Sequence of chain 1.C:
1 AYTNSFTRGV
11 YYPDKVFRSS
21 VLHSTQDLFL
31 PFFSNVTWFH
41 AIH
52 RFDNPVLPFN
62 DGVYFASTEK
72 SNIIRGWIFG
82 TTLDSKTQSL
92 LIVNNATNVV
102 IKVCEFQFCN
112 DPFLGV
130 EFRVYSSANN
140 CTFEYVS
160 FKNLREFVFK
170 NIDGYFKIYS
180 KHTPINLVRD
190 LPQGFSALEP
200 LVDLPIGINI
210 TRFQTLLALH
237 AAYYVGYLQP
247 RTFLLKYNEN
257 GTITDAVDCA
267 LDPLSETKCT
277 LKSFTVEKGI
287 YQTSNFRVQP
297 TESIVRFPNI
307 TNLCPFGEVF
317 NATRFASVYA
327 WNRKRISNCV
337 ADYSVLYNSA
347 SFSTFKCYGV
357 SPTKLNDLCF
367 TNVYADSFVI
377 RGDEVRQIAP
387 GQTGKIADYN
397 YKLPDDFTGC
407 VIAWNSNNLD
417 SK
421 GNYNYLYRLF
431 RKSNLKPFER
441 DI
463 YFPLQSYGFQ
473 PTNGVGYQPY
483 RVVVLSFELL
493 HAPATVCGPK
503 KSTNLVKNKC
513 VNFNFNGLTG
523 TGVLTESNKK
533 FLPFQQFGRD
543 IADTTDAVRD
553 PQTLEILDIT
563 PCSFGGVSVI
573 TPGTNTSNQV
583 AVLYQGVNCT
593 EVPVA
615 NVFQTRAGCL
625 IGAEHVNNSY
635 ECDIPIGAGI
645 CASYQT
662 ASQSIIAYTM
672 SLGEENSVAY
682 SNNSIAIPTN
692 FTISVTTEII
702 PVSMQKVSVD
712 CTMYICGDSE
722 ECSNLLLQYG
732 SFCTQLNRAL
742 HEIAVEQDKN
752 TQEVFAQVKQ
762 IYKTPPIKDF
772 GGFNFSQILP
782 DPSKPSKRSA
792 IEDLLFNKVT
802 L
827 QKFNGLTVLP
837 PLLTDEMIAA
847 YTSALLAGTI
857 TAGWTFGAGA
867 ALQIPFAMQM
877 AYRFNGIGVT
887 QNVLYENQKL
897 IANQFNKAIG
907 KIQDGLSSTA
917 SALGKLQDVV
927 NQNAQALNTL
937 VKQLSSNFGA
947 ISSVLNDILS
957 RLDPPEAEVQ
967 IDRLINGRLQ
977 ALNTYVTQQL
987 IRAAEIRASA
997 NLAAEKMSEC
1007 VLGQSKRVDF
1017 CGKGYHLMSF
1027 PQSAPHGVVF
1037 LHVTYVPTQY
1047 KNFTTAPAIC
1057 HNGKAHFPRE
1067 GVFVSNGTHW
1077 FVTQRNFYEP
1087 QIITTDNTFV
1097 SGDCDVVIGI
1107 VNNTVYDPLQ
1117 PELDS

This small molecule binds to this protein.
Small molecule (SMILES): CC(=O)N[C@@H]1[C@@H](O)[C@H](O)[C@@H](CO)O[C@H]1O

Binding-site contacts:
Ligand atom N2 contacts residue GLU106 of chain 1.A at 4.1 Å.
Ligand atom C3 contacts residue ASN139 of chain 1.A at 3.8 Å.
Ligand atom C8 contacts residue ASN138 of chain 1.A at 3.8 Å.
Ligand atom C8 contacts residue ILE442 of chain 1.C at 4.2 Å (hydrophobic).
Ligand atom O6 contacts residue ASN139 of chain 1.A at 4.2 Å.
Ligand atom C1 contacts residue ARG440 of chain 1.C at 4.4 Å.
Ligand atom C6 contacts residue ARG440 of chain 1.C at 4.5 Å.
Ligand atom C7 contacts residue ASN139 of chain 1.A at 3.3 Å.
Ligand atom C2 contacts residue ARG440 of chain 1.C at 4.5 Å.
Ligand atom O7 contacts residue GLU106 of chain 1.A at 2.8 Å (salt-bridge).
Ligand atom O7 contacts residue ILE442 of chain 1.C at 3.2 Å.
Ligand atom C8 contacts residue GLU106 of chain 1.A at 3.3 Å.
Ligand atom C5 contacts residue ARG440 of chain 1.C at 4.5 Å.
Ligand atom C6 contacts residue ASN139 of chain 1.A at 4.4 Å.
Ligand atom O5 contacts residue ASN139 of chain 1.A at 2.4 Å (h-bond).
Ligand atom C7 contacts residue ILE442 of chain 1.C at 3.9 Å (hydrophobic).
Ligand atom O7 contacts residue ASN139 of chain 1.A at 3.4 Å (h-bond).
Ligand atom C8 contacts residue ASN139 of chain 1.A at 4.4 Å.
Ligand atom C1 contacts residue ASN139 of chain 1.A at 1.4 Å.
Ligand atom C5 contacts residue ASN139 of chain 1.A at 3.7 Å.
Ligand atom C4 contacts residue ASN139 of chain 1.A at 4.2 Å.
Ligand atom N2 contacts residue ASN139 of chain 1.A at 2.9 Å (h-bond).
Ligand atom C7 contacts residue GLU106 of chain 1.A at 3.1 Å.
Ligand atom O5 contacts residue ARG440 of chain 1.C at 3.7 Å.
Ligand atom C7 contacts residue ASN138 of chain 1.A at 4.4 Å.
Ligand atom C2 contacts residue ASN139 of chain 1.A at 2.5 Å.

Sequence of chain 1.A:
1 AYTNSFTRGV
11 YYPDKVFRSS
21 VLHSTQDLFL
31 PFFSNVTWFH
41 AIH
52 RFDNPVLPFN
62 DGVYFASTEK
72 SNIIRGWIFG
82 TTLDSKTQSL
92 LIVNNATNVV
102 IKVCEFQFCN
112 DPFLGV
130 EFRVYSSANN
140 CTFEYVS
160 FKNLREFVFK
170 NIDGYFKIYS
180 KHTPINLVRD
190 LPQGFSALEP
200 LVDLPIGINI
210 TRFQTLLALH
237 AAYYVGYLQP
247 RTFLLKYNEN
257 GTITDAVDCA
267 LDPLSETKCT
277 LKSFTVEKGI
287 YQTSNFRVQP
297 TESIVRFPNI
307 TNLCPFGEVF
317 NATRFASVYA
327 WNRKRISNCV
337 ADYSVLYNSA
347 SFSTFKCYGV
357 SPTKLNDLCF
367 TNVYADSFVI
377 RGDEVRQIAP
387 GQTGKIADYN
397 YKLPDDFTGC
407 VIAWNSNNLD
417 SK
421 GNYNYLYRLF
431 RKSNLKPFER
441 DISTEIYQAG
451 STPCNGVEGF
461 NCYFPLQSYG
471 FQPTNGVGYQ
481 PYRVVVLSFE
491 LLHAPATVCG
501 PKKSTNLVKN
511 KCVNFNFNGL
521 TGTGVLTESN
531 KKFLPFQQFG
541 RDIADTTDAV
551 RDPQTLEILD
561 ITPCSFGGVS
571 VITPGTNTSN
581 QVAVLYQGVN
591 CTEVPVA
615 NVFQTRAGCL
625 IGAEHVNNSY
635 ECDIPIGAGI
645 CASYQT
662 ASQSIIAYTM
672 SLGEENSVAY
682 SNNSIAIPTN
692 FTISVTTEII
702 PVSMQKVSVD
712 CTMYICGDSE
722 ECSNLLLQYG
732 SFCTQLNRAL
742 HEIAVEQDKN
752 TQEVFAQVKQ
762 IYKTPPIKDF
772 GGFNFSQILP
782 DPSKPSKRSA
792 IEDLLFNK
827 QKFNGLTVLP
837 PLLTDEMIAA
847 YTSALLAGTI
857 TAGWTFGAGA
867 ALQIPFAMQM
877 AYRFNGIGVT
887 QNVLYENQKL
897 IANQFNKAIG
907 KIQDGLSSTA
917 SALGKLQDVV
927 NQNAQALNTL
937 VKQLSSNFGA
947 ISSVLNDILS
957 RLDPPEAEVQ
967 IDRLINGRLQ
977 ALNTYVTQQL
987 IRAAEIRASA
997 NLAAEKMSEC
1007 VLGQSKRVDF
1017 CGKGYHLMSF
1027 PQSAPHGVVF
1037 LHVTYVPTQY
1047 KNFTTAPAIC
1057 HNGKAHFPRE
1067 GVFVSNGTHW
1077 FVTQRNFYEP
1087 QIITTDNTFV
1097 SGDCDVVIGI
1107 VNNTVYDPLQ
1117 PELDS